Sequence of chain 1.A:
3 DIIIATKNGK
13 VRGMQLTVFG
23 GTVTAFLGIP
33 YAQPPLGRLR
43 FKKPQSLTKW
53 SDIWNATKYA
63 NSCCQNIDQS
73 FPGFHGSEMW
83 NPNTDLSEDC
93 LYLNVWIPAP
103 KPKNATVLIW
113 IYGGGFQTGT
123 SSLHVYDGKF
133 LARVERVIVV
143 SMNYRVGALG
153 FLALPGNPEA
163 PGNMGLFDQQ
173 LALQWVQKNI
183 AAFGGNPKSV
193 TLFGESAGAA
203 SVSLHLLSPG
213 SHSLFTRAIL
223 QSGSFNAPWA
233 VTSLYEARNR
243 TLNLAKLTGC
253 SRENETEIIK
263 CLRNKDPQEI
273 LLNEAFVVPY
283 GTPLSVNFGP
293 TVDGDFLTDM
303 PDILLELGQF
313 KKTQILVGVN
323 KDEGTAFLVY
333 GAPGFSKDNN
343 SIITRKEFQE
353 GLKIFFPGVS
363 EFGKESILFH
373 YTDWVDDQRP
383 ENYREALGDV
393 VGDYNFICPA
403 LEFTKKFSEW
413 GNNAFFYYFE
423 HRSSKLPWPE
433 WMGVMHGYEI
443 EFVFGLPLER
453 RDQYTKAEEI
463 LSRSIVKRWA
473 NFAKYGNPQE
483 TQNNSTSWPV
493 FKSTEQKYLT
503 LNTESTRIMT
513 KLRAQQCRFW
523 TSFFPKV

This small molecule binds to this protein.
Small molecule (SMILES): CC(=O)N[C@@H]1[C@@H](O)[C@H](O)[C@@H](CO)O[C@H]1O

Binding-site contacts:
Ligand atom O3 contacts residue ASN485 of chain 1.A at 4.4 Å.
Ligand atom O3 contacts residue ILE462 of chain 1.A at 4.2 Å.
Ligand atom C1 contacts residue ASN485 of chain 1.A at 1.4 Å.
Ligand atom C2 contacts residue ASN485 of chain 1.A at 2.2 Å.
Ligand atom N2 contacts residue ASN485 of chain 1.A at 2.9 Å (h-bond).
Ligand atom C8 contacts residue ASN485 of chain 1.A at 4.4 Å.
Ligand atom C4 contacts residue ASN485 of chain 1.A at 4.0 Å.
Ligand atom O7 contacts residue ARG465 of chain 1.A at 3.7 Å.
Ligand atom C8 contacts residue GLU482 of chain 1.A at 3.5 Å.
Ligand atom C7 contacts residue ASN485 of chain 1.A at 3.3 Å.
Ligand atom O3 contacts residue ARG465 of chain 1.A at 3.5 Å.
Ligand atom C3 contacts residue ASN485 of chain 1.A at 3.6 Å.
Ligand atom N2 contacts residue ARG465 of chain 1.A at 4.1 Å.
Ligand atom C8 contacts residue ARG465 of chain 1.A at 4.1 Å.
Ligand atom C8 contacts residue LYS469 of chain 1.A at 3.7 Å.
Ligand atom C5 contacts residue ASN485 of chain 1.A at 3.6 Å.
Ligand atom C7 contacts residue ARG465 of chain 1.A at 3.8 Å.
Ligand atom C3 contacts residue ARG465 of chain 1.A at 4.5 Å.
Ligand atom C7 contacts residue GLU482 of chain 1.A at 3.9 Å.
Ligand atom O7 contacts residue ASN485 of chain 1.A at 3.4 Å (h-bond).
Ligand atom O5 contacts residue ASN485 of chain 1.A at 2.3 Å (h-bond).
Ligand atom O7 contacts residue GLU482 of chain 1.A at 4.2 Å.
Ligand atom O7 contacts residue SER466 of chain 1.A at 4.2 Å.